Binding-site contacts:
Ligand atom O7 contacts residue ASN444 of chain 1.A at 3.5 Å (h-bond).
Ligand atom C6 contacts residue PHE435 of chain 1.A at 4.5 Å (hydrophobic).
Ligand atom C5 contacts residue PHE435 of chain 1.A at 3.8 Å (hydrophobic).
Ligand atom C1 contacts residue ASN444 of chain 1.A at 1.4 Å.
Ligand atom C6 contacts residue PRO429 of chain 1.A at 4.0 Å (hydrophobic).
Ligand atom O5 contacts residue ASN444 of chain 1.A at 2.2 Å (h-bond).
Ligand atom C2 contacts residue ASN444 of chain 1.A at 2.4 Å.
Ligand atom N2 contacts residue ASN444 of chain 1.A at 2.9 Å (h-bond).
Ligand atom O6 contacts residue GLY448 of chain 1.A at 2.5 Å (h-bond).
Ligand atom O5 contacts residue GLY448 of chain 1.A at 3.9 Å.
Ligand atom O5 contacts residue PHE435 of chain 1.A at 4.1 Å.
Ligand atom C5 contacts residue GLY448 of chain 1.A at 4.4 Å.
Ligand atom C4 contacts residue ASN444 of chain 1.A at 4.1 Å.
Ligand atom C5 contacts residue ASN444 of chain 1.A at 3.5 Å.
Ligand atom C7 contacts residue ASN444 of chain 1.A at 3.4 Å.
Ligand atom C1 contacts residue PHE435 of chain 1.A at 4.2 Å (hydrophobic).
Ligand atom C3 contacts residue ASN444 of chain 1.A at 3.7 Å.
Ligand atom C6 contacts residue GLY448 of chain 1.A at 3.5 Å.

A protein and the small-molecule ligand that binds it are described below.
Small molecule (SMILES): CC(=O)N[C@@H]1[C@@H](O)[C@H](O)[C@@H](CO)O[C@H]1O

Sequence of chain 1.A:
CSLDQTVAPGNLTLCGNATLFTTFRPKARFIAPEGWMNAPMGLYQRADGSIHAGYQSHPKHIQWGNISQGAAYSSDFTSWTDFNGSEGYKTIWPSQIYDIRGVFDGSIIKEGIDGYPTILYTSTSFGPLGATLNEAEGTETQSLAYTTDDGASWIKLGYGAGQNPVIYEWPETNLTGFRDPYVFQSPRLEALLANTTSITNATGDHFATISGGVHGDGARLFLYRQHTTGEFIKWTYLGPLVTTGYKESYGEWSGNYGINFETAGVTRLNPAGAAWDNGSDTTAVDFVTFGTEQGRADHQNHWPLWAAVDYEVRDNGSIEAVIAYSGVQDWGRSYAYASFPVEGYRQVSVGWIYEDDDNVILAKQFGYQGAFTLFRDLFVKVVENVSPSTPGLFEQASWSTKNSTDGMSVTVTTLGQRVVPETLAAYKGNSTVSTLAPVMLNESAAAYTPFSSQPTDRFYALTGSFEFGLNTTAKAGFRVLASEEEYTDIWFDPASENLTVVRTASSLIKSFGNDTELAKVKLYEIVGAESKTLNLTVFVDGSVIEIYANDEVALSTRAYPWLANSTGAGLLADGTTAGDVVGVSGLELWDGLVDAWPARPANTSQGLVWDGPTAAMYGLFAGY